A protein and the small-molecule ligand that binds it are described below.
Small molecule (SMILES): O=S(=O)(O)O/N=C(/Cc1ccccc1)S[C@@H]1C[C@H](CO)[C@@H](O)[C@H](O)[C@H]1O

Binding-site contacts:
Ligand atom CB contacts residue TYR330 of chain 1.A at 3.5 Å (hydrophobic).
Ligand atom O3 contacts residue GOL1 of chain 1.M at 1.4 Å.
Ligand atom N17 contacts residue ILE257 of chain 1.A at 3.6 Å.
Ligand atom O22 contacts residue ARG259 of chain 1.A at 2.8 Å (salt-bridge).
Ligand atom C3 contacts residue GOL1 of chain 1.M at 1.6 Å.
Ligand atom N17 contacts residue GLN187 of chain 1.A at 3.7 Å.
Ligand atom O2 contacts residue GLN187 of chain 1.A at 2.5 Å (h-bond).
Ligand atom S1 contacts residue GLN187 of chain 1.A at 3.4 Å (h-bond).
Ligand atom S19 contacts residue ARG259 of chain 1.A at 3.6 Å (salt-bridge).
Ligand atom O6 contacts residue GLU464 of chain 1.A at 2.9 Å (salt-bridge).
Ligand atom O21 contacts residue SER190 of chain 1.A at 2.8 Å (h-bond).
Ligand atom C4 contacts residue GLU464 of chain 1.A at 3.3 Å.
Ligand atom O3 contacts residue GLU409 of chain 1.A at 2.9 Å (salt-bridge).
Ligand atom O6 contacts residue PHE465 of chain 1.A at 3.0 Å (h-bond).
Ligand atom C3 contacts residue GLU409 of chain 1.A at 3.7 Å.
Ligand atom O2 contacts residue GLU409 of chain 1.A at 3.2 Å (salt-bridge).
Ligand atom O2 contacts residue GOL1 of chain 1.M at 2.3 Å.
Ligand atom C5 contacts residue GOL1 of chain 1.M at 2.8 Å.
Ligand atom C6 contacts residue GOL1 of chain 1.M at 3.6 Å.
Ligand atom O3 contacts residue TRP457 of chain 1.A at 3.4 Å.
Ligand atom O18 contacts residue SER190 of chain 1.A at 3.3 Å (h-bond).
Ligand atom O4 contacts residue GLU464 of chain 1.A at 2.5 Å (salt-bridge).
Ligand atom O21 contacts residue TYR189 of chain 1.A at 3.6 Å.
Ligand atom C6 contacts residue GLU464 of chain 1.A at 3.4 Å.
Ligand atom O4 contacts residue GOL1 of chain 1.M at 1.7 Å (h-bond).
Ligand atom O6 contacts residue GOL1 of chain 1.M at 3.2 Å (h-bond).
Ligand atom CE1 contacts residue PHE371 of chain 1.A at 3.5 Å (hydrophobic).
Ligand atom C2 contacts residue GOL1 of chain 1.M at 2.2 Å.
Ligand atom O18 contacts residue GLN187 of chain 1.A at 3.2 Å (h-bond).
Ligand atom O22 contacts residue ILE257 of chain 1.A at 3.5 Å.
Ligand atom O4 contacts residue TRP457 of chain 1.A at 2.9 Å (h-bond).
Ligand atom C7 contacts residue GOL1 of chain 1.M at 3.2 Å.
Ligand atom C3 contacts residue TYR330 of chain 1.A at 3.5 Å (hydrophobic).
Ligand atom O20 contacts residue ARG259 of chain 1.A at 3.2 Å (salt-bridge).
Ligand atom C4 contacts residue GOL1 of chain 1.M at 1.5 Å.
Ligand atom O3 contacts residue TYR330 of chain 1.A at 3.4 Å (h-bond).
Ligand atom O2 contacts residue TYR330 of chain 1.A at 3.5 Å.
Ligand atom O21 contacts residue ARG194 of chain 1.A at 3.6 Å.
Ligand atom C1 contacts residue GOL1 of chain 1.M at 3.3 Å.
Ligand atom S19 contacts residue SER190 of chain 1.A at 3.7 Å.

Sequence of chain 1.A:
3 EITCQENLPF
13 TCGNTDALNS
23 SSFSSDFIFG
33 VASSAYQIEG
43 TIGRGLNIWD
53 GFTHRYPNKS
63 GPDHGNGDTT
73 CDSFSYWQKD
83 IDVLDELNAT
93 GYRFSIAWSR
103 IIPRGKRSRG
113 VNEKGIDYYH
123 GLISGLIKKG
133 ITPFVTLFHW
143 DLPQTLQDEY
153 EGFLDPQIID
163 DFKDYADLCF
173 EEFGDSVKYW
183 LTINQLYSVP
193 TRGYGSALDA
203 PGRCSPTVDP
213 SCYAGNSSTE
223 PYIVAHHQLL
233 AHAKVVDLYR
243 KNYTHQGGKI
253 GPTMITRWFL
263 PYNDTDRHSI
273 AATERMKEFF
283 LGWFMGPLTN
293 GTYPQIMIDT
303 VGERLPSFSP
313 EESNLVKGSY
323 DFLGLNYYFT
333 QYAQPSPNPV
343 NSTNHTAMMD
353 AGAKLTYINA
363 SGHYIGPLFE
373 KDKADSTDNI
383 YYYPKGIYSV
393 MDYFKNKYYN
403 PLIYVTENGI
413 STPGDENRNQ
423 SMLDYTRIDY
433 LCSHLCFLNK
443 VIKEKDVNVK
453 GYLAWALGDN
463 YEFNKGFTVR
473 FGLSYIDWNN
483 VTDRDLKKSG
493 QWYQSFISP